Sequence of chain 1.B:
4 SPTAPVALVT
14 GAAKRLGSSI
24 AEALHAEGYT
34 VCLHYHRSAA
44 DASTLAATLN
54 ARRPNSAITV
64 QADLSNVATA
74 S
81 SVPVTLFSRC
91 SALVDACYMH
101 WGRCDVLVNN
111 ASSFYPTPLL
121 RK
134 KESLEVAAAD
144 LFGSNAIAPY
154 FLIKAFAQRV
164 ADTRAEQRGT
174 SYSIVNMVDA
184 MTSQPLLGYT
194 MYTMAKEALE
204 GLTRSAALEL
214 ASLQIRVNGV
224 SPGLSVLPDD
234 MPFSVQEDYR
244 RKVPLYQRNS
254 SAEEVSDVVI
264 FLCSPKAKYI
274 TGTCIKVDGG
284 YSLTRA

Binding-site contacts:
Ligand atom N1 contacts residue NDP1 of chain 1.G at 3.3 Å (h-bond).
Ligand atom CM contacts residue NDP1 of chain 1.G at 3.1 Å.
Ligand atom C4A contacts residue PHE114 of chain 1.B at 3.4 Å (hydrophobic).
Ligand atom C13 contacts residue MET234 of chain 1.B at 3.5 Å (hydrophobic).
Ligand atom C16 contacts residue LEU189 of chain 1.B at 3.5 Å (hydrophobic).
Ligand atom N3 contacts residue TYR195 of chain 1.B at 3.4 Å (h-bond).
Ligand atom NA2 contacts residue NDP1 of chain 1.G at 3.3 Å (h-bond).
Ligand atom C2 contacts residue NDP1 of chain 1.G at 3.3 Å.
Ligand atom N1 contacts residue PHE114 of chain 1.B at 3.5 Å.
Ligand atom NA4 contacts residue ASP182 of chain 1.B at 3.5 Å (salt-bridge).
Ligand atom C7 contacts residue PRO231 of chain 1.B at 3.2 Å (hydrophobic).
Ligand atom N8 contacts residue NDP1 of chain 1.G at 3.1 Å (h-bond).
Ligand atom CA contacts residue TYR192 of chain 1.B at 3.0 Å (hydrophobic).
Ligand atom C16 contacts residue TYR242 of chain 1.B at 3.4 Å (hydrophobic).
Ligand atom C4 contacts residue TYR195 of chain 1.B at 3.4 Å (hydrophobic).
Ligand atom NA4 contacts residue TYR195 of chain 1.B at 2.5 Å (h-bond).
Ligand atom N contacts residue TYR192 of chain 1.B at 2.9 Å (h-bond).
Ligand atom NA4 contacts residue PHE114 of chain 1.B at 3.5 Å.
Ligand atom C13 contacts residue PRO231 of chain 1.B at 3.2 Å (hydrophobic).
Ligand atom N3 contacts residue NDP1 of chain 1.G at 2.7 Å (h-bond).
Ligand atom C contacts residue TYR192 of chain 1.B at 3.0 Å (hydrophobic).
Ligand atom NA2 contacts residue PHE114 of chain 1.B at 3.5 Å.
Ligand atom C2 contacts residue SER112 of chain 1.B at 3.7 Å.
Ligand atom C2 contacts residue PHE114 of chain 1.B at 3.2 Å (hydrophobic).
Ligand atom OE1 contacts residue PRO116 of chain 1.B at 3.4 Å.
Ligand atom N8 contacts residue ARG18 of chain 1.B at 3.5 Å (salt-bridge).
Ligand atom NA4 contacts residue NDP1 of chain 1.G at 3.5 Å.
Ligand atom OE1 contacts residue TYR192 of chain 1.B at 3.5 Å (h-bond).
Ligand atom N3 contacts residue PHE114 of chain 1.B at 3.5 Å.
Ligand atom N5 contacts residue PHE114 of chain 1.B at 3.4 Å.
Ligand atom CM contacts residue LEU227 of chain 1.B at 3.1 Å (hydrophobic).
Ligand atom C9 contacts residue PRO231 of chain 1.B at 3.2 Å (hydrophobic).
Ligand atom C6 contacts residue NDP1 of chain 1.G at 3.5 Å.
Ligand atom O contacts residue TYR192 of chain 1.B at 3.0 Å (h-bond).
Ligand atom C7 contacts residue ARG18 of chain 1.B at 3.6 Å.
Ligand atom C4 contacts residue NDP1 of chain 1.G at 3.6 Å.
Ligand atom NA2 contacts residue SER112 of chain 1.B at 2.6 Å (h-bond).
Ligand atom C8A contacts residue NDP1 of chain 1.G at 3.2 Å.
Ligand atom C8A contacts residue PHE114 of chain 1.B at 3.5 Å (hydrophobic).
Ligand atom C4 contacts residue PHE114 of chain 1.B at 3.5 Å (hydrophobic).

This protein binds this small molecule.
Small molecule (SMILES): CN(Cc1cnc2nc(N)nc(N)c2n1)c1ccc(C(=O)N[C@@H](CCC(=O)O)C(=O)O)cc1